Sequence of chain 1.A:
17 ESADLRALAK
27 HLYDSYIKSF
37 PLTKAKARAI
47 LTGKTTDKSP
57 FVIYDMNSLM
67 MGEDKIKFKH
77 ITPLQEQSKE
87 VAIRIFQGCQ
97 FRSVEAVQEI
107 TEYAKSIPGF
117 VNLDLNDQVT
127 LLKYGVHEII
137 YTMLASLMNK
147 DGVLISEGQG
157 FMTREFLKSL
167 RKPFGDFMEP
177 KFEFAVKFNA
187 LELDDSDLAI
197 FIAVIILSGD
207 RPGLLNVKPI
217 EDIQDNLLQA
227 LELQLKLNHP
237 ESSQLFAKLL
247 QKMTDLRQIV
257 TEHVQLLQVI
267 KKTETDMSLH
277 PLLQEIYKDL

Binding-site contacts:
Ligand atom OAC contacts residue TYR283 of chain 1.A at 3.0 Å (h-bond).
Ligand atom CAQ contacts residue GLN96 of chain 1.A at 4.1 Å.
Ligand atom CAP contacts residue TYR283 of chain 1.A at 3.9 Å (hydrophobic).
Ligand atom CAI contacts residue LEU263 of chain 1.A at 4.1 Å (hydrophobic).
Ligand atom CAJ contacts residue LEU263 of chain 1.A at 4.0 Å (hydrophobic).
Ligand atom CAF contacts residue MET174 of chain 1.A at 3.5 Å (hydrophobic).
Ligand atom OAC contacts residue HIS259 of chain 1.A at 2.7 Å (h-bond).
Ligand atom CAP contacts residue HIS259 of chain 1.A at 3.7 Å.
Ligand atom CAR contacts residue CYS95 of chain 1.A at 3.7 Å (hydrophobic).
Ligand atom CAP contacts residue HIS133 of chain 1.A at 3.2 Å.
Ligand atom CAJ contacts residue PHE92 of chain 1.A at 3.4 Å (hydrophobic).
Ligand atom CAD contacts residue MET174 of chain 1.A at 4.0 Å (hydrophobic).
Ligand atom OAO contacts residue HIS259 of chain 1.A at 2.9 Å (h-bond).
Ligand atom OAB contacts residue HIS133 of chain 1.A at 2.7 Å (h-bond).
Ligand atom CAE contacts residue CYS95 of chain 1.A at 3.5 Å (hydrophobic).
Ligand atom CAT contacts residue HIS259 of chain 1.A at 3.8 Å.
Ligand atom CAR contacts residue SER99 of chain 1.A at 3.3 Å.
Ligand atom CAH contacts residue CYS95 of chain 1.A at 3.4 Å (hydrophobic).
Ligand atom CAA contacts residue MET273 of chain 1.A at 3.7 Å (hydrophobic).
Ligand atom OAC contacts residue HIS133 of chain 1.A at 3.2 Å (h-bond).
Ligand atom CAL contacts residue PHE92 of chain 1.A at 3.9 Å (hydrophobic).
Ligand atom CAN contacts residue SER99 of chain 1.A at 3.0 Å.
Ligand atom CAK contacts residue HIS259 of chain 1.A at 3.9 Å.
Ligand atom CAG contacts residue SER99 of chain 1.A at 3.0 Å.
Ligand atom CAT contacts residue SER99 of chain 1.A at 3.0 Å.
Ligand atom CAN contacts residue TYR137 of chain 1.A at 4.0 Å (hydrophobic).
Ligand atom CAS contacts residue HIS259 of chain 1.A at 3.2 Å.
Ligand atom CAD contacts residue LEU140 of chain 1.A at 3.9 Å (hydrophobic).
Ligand atom CAH contacts residue TYR137 of chain 1.A at 4.0 Å (hydrophobic).
Ligand atom CAP contacts residue SER99 of chain 1.A at 3.8 Å.
Ligand atom OAB contacts residue LEU279 of chain 1.A at 3.7 Å.
Ligand atom CAI contacts residue GLN96 of chain 1.A at 3.6 Å.
Ligand atom CAL contacts residue HIS259 of chain 1.A at 3.4 Å.
Ligand atom OAB contacts residue SER99 of chain 1.A at 3.3 Å.
Ligand atom CAD contacts residue CYS95 of chain 1.A at 3.2 Å (hydrophobic).
Ligand atom CAA contacts residue PHE92 of chain 1.A at 3.3 Å (hydrophobic).
Ligand atom CAA contacts residue GLN96 of chain 1.A at 3.2 Å.
Ligand atom CAG contacts residue CYS95 of chain 1.A at 3.7 Å (hydrophobic).
Ligand atom CAQ contacts residue LEU263 of chain 1.A at 4.0 Å (hydrophobic).
Ligand atom CAF contacts residue CYS95 of chain 1.A at 3.2 Å (hydrophobic).

A protein and the small-molecule ligand that binds it are described below.
Small molecule (SMILES): CCc1ccc(O[C@@H](Cc2ccccc2)C(=O)O)cc1